This protein binds this small molecule.
Small molecule (SMILES): C[C@H](NC(=O)[C@H](CCCN=C(N)N)NC(=O)[C@H](CCCCN)NC(=O)[C@@H](N)CCC(N)=O)C(=O)N[C@@H](CO)C(=O)NCC(=O)N[C@@H](CCC(N)=O)C(=O)O

Binding-site contacts:
Ligand atom O contacts residue TYR515 of chain 1.F at 3.5 Å.
Ligand atom N contacts residue ARG437 of chain 1.F at 3.5 Å (salt-bridge).
Ligand atom CD contacts residue LEU472 of chain 1.F at 3.5 Å (hydrophobic).
Ligand atom OE1 contacts residue LYS459 of chain 1.F at 3.2 Å (salt-bridge).
Ligand atom O contacts residue SER479 of chain 1.F at 2.9 Å (h-bond).
Ligand atom C contacts residue SER479 of chain 1.F at 3.1 Å.
Ligand atom OE1 contacts residue LYS430 of chain 1.F at 3.3 Å.
Ligand atom O contacts residue TYR338 of chain 1.F at 2.7 Å (h-bond).
Ligand atom CZ contacts residue GLU387 of chain 1.F at 3.4 Å.
Ligand atom CB contacts residue HIS476 of chain 1.F at 3.5 Å.
Ligand atom O contacts residue ASN434 of chain 1.F at 3.5 Å (h-bond).
Ligand atom NH1 contacts residue SER441 of chain 1.F at 3.3 Å (h-bond).
Ligand atom NE2 contacts residue GLU388 of chain 1.F at 3.4 Å (salt-bridge).
Ligand atom NE2 contacts residue LEU472 of chain 1.F at 3.2 Å.
Ligand atom NH2 contacts residue GLU388 of chain 1.F at 3.4 Å (salt-bridge).
Ligand atom O contacts residue HIS476 of chain 1.F at 3.3 Å (h-bond).
Ligand atom O contacts residue HIS476 of chain 1.F at 3.4 Å (h-bond).
Ligand atom C contacts residue HIS476 of chain 1.F at 3.6 Å.
Ligand atom CD contacts residue GLN440 of chain 1.F at 3.3 Å.
Ligand atom CB contacts residue SER479 of chain 1.F at 3.4 Å.
Ligand atom O contacts residue TYR345 of chain 1.F at 3.4 Å (h-bond).
Ligand atom CZ contacts residue SER441 of chain 1.F at 3.1 Å.
Ligand atom CA contacts residue TYR515 of chain 1.F at 3.6 Å (hydrophobic).
Ligand atom C contacts residue TYR338 of chain 1.F at 3.3 Å (hydrophobic).
Ligand atom N contacts residue TYR341 of chain 1.F at 3.4 Å (h-bond).
Ligand atom C contacts residue ARG380 of chain 1.F at 3.1 Å.
Ligand atom OXT contacts residue ARG380 of chain 1.F at 3.3 Å (salt-bridge).
Ligand atom NE2 contacts residue GLU469 of chain 1.F at 3.0 Å (salt-bridge).
Ligand atom N contacts residue SER479 of chain 1.F at 3.4 Å (h-bond).
Ligand atom O contacts residue ARG380 of chain 1.F at 2.3 Å (salt-bridge).
Ligand atom NE contacts residue ARG437 of chain 1.F at 3.6 Å.
Ligand atom CA contacts residue ARG437 of chain 1.F at 3.5 Å.
Ligand atom CA contacts residue TYR338 of chain 1.F at 3.4 Å (hydrophobic).
Ligand atom CA contacts residue SER479 of chain 1.F at 3.4 Å.
Ligand atom NH2 contacts residue SER441 of chain 1.F at 2.4 Å (h-bond).
Ligand atom O contacts residue TYR345 of chain 1.F at 3.2 Å (h-bond).
Ligand atom O contacts residue ARG437 of chain 1.F at 3.3 Å (salt-bridge).
Ligand atom CB contacts residue LEU472 of chain 1.F at 3.6 Å (hydrophobic).
Ligand atom NH2 contacts residue GLU387 of chain 1.F at 2.5 Å (salt-bridge).
Ligand atom OXT contacts residue TYR338 of chain 1.F at 3.4 Å (h-bond).

Sequence of chain 1.F:
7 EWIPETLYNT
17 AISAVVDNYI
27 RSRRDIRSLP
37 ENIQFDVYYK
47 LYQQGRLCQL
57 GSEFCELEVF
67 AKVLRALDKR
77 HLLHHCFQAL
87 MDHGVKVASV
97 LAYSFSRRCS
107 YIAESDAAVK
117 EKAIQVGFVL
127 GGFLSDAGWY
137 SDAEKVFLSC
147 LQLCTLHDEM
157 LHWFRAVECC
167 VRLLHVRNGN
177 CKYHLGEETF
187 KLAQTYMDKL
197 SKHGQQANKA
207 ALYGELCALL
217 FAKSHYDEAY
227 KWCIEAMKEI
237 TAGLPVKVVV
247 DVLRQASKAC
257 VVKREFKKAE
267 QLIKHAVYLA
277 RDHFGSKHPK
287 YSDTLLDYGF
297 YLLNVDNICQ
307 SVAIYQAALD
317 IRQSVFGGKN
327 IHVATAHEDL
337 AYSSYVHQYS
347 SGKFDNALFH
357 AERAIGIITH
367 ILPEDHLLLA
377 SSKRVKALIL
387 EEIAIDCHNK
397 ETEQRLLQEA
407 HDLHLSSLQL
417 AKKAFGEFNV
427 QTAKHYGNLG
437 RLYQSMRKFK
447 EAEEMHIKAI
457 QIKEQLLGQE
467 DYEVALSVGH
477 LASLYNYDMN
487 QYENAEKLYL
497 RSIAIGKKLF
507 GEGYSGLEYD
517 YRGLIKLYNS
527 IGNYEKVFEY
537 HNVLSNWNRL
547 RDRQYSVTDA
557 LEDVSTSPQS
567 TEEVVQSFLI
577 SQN